Sequence of chain 1.A:
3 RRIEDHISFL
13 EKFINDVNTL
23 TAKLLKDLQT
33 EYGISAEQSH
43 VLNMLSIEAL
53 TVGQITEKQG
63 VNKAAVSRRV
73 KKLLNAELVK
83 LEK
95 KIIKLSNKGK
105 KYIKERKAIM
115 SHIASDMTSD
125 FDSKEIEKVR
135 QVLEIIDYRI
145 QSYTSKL

The small molecule below binds the protein below.
Small molecule (SMILES): Nc1ncnc2c1ncn2[C@@H]1O[C@H](CO[P](=O)(O)O[C@H]2[C@@H](O)[C@H](n3cnc4c(N)ncnc43)O[C@@H]2CO)[C@@H](O)[C@H]1O

Binding-site contacts:
Ligand atom C6 contacts residue ASP126 of chain 1.A at 4.1 Å.
Ligand atom N6 contacts residue ASP126 of chain 1.A at 2.9 Å (salt-bridge).